Sequence of chain 1.D:
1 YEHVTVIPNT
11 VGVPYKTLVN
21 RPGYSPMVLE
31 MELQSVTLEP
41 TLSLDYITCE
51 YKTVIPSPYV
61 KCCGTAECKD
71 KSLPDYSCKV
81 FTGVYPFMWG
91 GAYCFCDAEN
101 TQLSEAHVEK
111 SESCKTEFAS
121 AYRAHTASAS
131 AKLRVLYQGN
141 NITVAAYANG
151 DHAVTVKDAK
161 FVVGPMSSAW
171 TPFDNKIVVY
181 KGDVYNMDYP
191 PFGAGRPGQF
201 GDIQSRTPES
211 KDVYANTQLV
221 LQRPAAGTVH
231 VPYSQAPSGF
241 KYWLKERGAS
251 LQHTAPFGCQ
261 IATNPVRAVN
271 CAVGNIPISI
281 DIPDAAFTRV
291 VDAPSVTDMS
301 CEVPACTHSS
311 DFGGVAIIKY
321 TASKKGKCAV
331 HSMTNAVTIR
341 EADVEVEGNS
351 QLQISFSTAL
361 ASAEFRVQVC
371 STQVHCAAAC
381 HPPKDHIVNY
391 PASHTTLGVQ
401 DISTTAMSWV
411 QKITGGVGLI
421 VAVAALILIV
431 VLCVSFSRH

Binding-site contacts:
Ligand atom O7 contacts residue LYS181 of chain 1.D at 4.3 Å.
Ligand atom O6 contacts residue ASN259 of chain 1.E at 4.4 Å.
Ligand atom N2 contacts residue ASN259 of chain 1.E at 3.0 Å (h-bond).
Ligand atom O6 contacts residue THR116 of chain 1.D at 3.2 Å (h-bond).
Ligand atom C8 contacts residue ASN259 of chain 1.E at 4.4 Å.
Ligand atom C1 contacts residue ASN259 of chain 1.E at 1.4 Å.
Ligand atom O5 contacts residue THR116 of chain 1.D at 3.8 Å.
Ligand atom C4 contacts residue ASN259 of chain 1.E at 4.1 Å.
Ligand atom C7 contacts residue ASN259 of chain 1.E at 3.1 Å.
Ligand atom C3 contacts residue ASN259 of chain 1.E at 3.7 Å.
Ligand atom O7 contacts residue ASN259 of chain 1.E at 2.7 Å (h-bond).
Ligand atom C6 contacts residue THR116 of chain 1.D at 4.5 Å.
Ligand atom C5 contacts residue ASN259 of chain 1.E at 3.6 Å.
Ligand atom C6 contacts residue LYS115 of chain 1.D at 4.3 Å.
Ligand atom O5 contacts residue ASN259 of chain 1.E at 2.3 Å (h-bond).
Ligand atom O6 contacts residue LYS115 of chain 1.D at 3.5 Å (salt-bridge).
Ligand atom C2 contacts residue ASN259 of chain 1.E at 2.4 Å.
Ligand atom O7 contacts residue GLU117 of chain 1.D at 4.3 Å.

This protein binds this small molecule.
Small molecule (SMILES): CC(=O)N[C@@H]1[C@@H](O)[C@H](O)[C@@H](CO)O[C@H]1O

Sequence of chain 1.E:
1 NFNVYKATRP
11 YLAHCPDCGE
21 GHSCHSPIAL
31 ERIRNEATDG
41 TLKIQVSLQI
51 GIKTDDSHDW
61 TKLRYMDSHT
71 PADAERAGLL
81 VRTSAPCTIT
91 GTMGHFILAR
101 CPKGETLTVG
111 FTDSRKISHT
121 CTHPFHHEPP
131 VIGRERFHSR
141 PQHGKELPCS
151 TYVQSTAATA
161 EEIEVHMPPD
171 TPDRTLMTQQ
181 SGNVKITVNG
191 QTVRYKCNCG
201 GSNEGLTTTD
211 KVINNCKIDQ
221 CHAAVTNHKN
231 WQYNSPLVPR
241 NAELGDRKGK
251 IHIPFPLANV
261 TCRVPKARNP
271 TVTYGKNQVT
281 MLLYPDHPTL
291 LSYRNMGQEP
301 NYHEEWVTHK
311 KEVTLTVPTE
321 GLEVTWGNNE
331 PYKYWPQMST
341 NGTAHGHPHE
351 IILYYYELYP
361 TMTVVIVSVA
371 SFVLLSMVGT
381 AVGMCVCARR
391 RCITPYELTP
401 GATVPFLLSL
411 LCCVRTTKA